Binding-site contacts:
Ligand atom PG contacts residue MG1 of chain 1.R at 2.9 Å.
Ligand atom O3G contacts residue ASP219 of chain 1.C at 3.3 Å (salt-bridge).
Ligand atom PB contacts residue MG1 of chain 1.S at 3.5 Å.
Ligand atom O1A contacts residue LYS52 of chain 1.C at 2.7 Å (salt-bridge).
Ligand atom C5 contacts residue ILE50 of chain 1.C at 3.6 Å (hydrophobic).
Ligand atom O2A contacts residue HIS205 of chain 1.C at 3.4 Å (h-bond).
Ligand atom O2G contacts residue HIS205 of chain 1.C at 3.2 Å (h-bond).
Ligand atom O3G contacts residue MG1 of chain 1.S at 2.3 Å.
Ligand atom PB contacts residue LYS52 of chain 1.C at 3.5 Å.
Ligand atom N3B contacts residue MG1 of chain 1.R at 3.2 Å.
Ligand atom C4 contacts residue ILE50 of chain 1.C at 3.6 Å (hydrophobic).
Ligand atom C6 contacts residue ILE103 of chain 1.C at 3.5 Å (hydrophobic).
Ligand atom N3B contacts residue ASP219 of chain 1.C at 3.6 Å.
Ligand atom O1B contacts residue LYS52 of chain 1.C at 3.5 Å.
Ligand atom O2A contacts residue MG1 of chain 1.R at 1.9 Å.
Ligand atom PA contacts residue MG1 of chain 1.R at 3.2 Å.
Ligand atom N7 contacts residue TYR100 of chain 1.C at 2.6 Å (h-bond).
Ligand atom N3 contacts residue PHE107 of chain 1.C at 3.6 Å.
Ligand atom O2A contacts residue ASP219 of chain 1.C at 2.8 Å (salt-bridge).
Ligand atom O2' contacts residue ILE34 of chain 1.C at 3.6 Å (h-bond).
Ligand atom N2 contacts residue ILE103 of chain 1.C at 3.1 Å (h-bond).
Ligand atom O1B contacts residue SER40 of chain 1.C at 3.0 Å (h-bond).
Ligand atom O3A contacts residue LYS52 of chain 1.C at 3.3 Å.
Ligand atom C2 contacts residue ILE103 of chain 1.C at 3.4 Å (hydrophobic).
Ligand atom PB contacts residue ASP219 of chain 1.C at 3.6 Å.
Ligand atom O2B contacts residue ASP219 of chain 1.C at 2.5 Å (salt-bridge).
Ligand atom O2G contacts residue ASP219 of chain 1.C at 2.6 Å (salt-bridge).
Ligand atom N1 contacts residue GLU102 of chain 1.C at 3.6 Å.
Ligand atom O2B contacts residue MG1 of chain 1.S at 2.1 Å.
Ligand atom O2G contacts residue MG1 of chain 1.R at 1.7 Å.
Ligand atom O6 contacts residue ILE103 of chain 1.C at 2.8 Å (h-bond).
Ligand atom PA contacts residue ASP219 of chain 1.C at 3.5 Å.
Ligand atom O2G contacts residue MG1 of chain 1.S at 3.5 Å.
Ligand atom O2B contacts residue LYS52 of chain 1.C at 2.8 Å (salt-bridge).
Ligand atom N1 contacts residue ILE103 of chain 1.C at 2.8 Å (h-bond).
Ligand atom PG contacts residue MG1 of chain 1.S at 3.3 Å.
Ligand atom C8 contacts residue TYR100 of chain 1.C at 3.2 Å (hydrophobic).
Ligand atom O6 contacts residue TYR100 of chain 1.C at 3.5 Å.
Ligand atom O1A contacts residue ASP219 of chain 1.C at 3.4 Å.
Ligand atom PG contacts residue ASP219 of chain 1.C at 3.3 Å.

Sequence of chain 1.C:
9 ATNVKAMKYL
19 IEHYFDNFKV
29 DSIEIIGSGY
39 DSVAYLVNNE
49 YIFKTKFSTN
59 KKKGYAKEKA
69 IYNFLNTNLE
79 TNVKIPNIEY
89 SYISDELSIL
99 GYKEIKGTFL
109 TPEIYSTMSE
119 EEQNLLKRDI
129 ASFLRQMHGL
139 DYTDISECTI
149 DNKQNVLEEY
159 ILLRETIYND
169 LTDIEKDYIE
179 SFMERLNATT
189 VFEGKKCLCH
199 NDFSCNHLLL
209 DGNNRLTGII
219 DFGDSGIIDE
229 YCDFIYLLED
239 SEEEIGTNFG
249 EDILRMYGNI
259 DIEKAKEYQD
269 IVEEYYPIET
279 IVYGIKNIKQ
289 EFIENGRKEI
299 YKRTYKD

A protein and the small-molecule ligand that binds it are described below.
Small molecule (SMILES): Nc1nc2c(ncn2[C@@H]2O[C@H](CO[P](=O)(O)O[P](=O)(O)NP(=O)(O)O)[C@@H](O)[C@H]2O)c(=O)[nH]1